Sequence of chain 6.A:
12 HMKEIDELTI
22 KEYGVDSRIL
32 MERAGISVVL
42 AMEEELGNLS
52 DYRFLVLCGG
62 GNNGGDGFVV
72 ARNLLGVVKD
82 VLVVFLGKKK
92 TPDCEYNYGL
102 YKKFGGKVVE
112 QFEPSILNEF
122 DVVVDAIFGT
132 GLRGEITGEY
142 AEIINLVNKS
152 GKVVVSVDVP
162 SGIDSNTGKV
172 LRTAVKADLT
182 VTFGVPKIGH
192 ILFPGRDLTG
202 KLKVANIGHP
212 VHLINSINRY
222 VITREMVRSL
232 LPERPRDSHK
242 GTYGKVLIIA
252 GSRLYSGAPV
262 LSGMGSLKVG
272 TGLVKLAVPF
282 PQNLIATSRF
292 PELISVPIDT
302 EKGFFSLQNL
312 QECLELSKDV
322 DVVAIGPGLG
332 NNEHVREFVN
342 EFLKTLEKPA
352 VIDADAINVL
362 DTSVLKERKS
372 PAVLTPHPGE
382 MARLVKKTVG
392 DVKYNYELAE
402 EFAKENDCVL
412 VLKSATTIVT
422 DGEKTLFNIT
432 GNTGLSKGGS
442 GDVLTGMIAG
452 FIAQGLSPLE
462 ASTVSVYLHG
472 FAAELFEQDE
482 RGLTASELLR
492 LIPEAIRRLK

Binding-site contacts:
Ligand atom N contacts residue GLU44 of chain 6.A at 2.8 Å (salt-bridge).
Ligand atom C contacts residue GLU44 of chain 6.A at 3.7 Å.
Ligand atom CD2 contacts residue GLU45 of chain 2.A at 3.8 Å.
Ligand atom CD1 contacts residue ASN207 of chain 2.A at 3.5 Å.
Ligand atom CA contacts residue VAL205 of chain 2.A at 3.9 Å (hydrophobic).
Ligand atom CZ2 contacts residue ASN207 of chain 2.A at 3.6 Å.
Ligand atom O contacts residue ASN207 of chain 2.A at 2.8 Å (h-bond).
Ligand atom CB contacts residue GLU44 of chain 6.A at 3.4 Å.
Ligand atom CD1 contacts residue SER38 of chain 2.A at 3.6 Å.
Ligand atom CD1 contacts residue ASN74 of chain 6.A at 3.8 Å.
Ligand atom CD2 contacts residue LEU41 of chain 2.A at 3.6 Å (hydrophobic).
Ligand atom O contacts residue LYS204 of chain 2.A at 3.7 Å.
Ligand atom C contacts residue VAL205 of chain 2.A at 3.5 Å (hydrophobic).
Ligand atom O contacts residue VAL205 of chain 2.A at 2.9 Å (h-bond).
Ligand atom NE1 contacts residue VAL40 of chain 6.A at 3.7 Å.
Ligand atom CD2 contacts residue VAL40 of chain 6.A at 3.5 Å (hydrophobic).
Ligand atom CE1 contacts residue ALA206 of chain 2.A at 3.9 Å (hydrophobic).
Ligand atom CA contacts residue VAL205 of chain 2.A at 3.2 Å (hydrophobic).
Ligand atom CH2 contacts residue ARG34 of chain 2.A at 3.5 Å.
Ligand atom CE2 contacts residue VAL40 of chain 6.A at 3.6 Å (hydrophobic).
Ligand atom NE1 contacts residue ASN74 of chain 6.A at 2.9 Å (h-bond).
Ligand atom CE2 contacts residue ASN207 of chain 2.A at 3.5 Å.
Ligand atom CZ2 contacts residue ARG34 of chain 2.A at 3.6 Å.
Ligand atom CE1 contacts residue SER38 of chain 2.A at 3.8 Å.
Ligand atom N contacts residue VAL205 of chain 2.A at 2.8 Å (h-bond).
Ligand atom CG contacts residue VAL40 of chain 6.A at 3.6 Å (hydrophobic).
Ligand atom O contacts residue ASN207 of chain 2.A at 3.2 Å (h-bond).
Ligand atom N contacts residue GLU44 of chain 6.A at 3.3 Å (salt-bridge).
Ligand atom CE1 contacts residue ALA42 of chain 2.A at 3.8 Å (hydrophobic).
Ligand atom C contacts residue LEU203 of chain 2.A at 3.5 Å (hydrophobic).
Ligand atom CD1 contacts residue VAL40 of chain 6.A at 3.7 Å (hydrophobic).
Ligand atom CH2 contacts residue ILE37 of chain 6.A at 3.8 Å (hydrophobic).
Ligand atom CZ2 contacts residue ASN74 of chain 6.A at 3.6 Å.
Ligand atom CE2 contacts residue GLU45 of chain 2.A at 3.9 Å.
Ligand atom CZ contacts residue SER38 of chain 2.A at 3.3 Å.
Ligand atom NE1 contacts residue ASN207 of chain 2.A at 3.6 Å.
Ligand atom CZ contacts residue ALA42 of chain 2.A at 3.5 Å (hydrophobic).
Ligand atom O contacts residue VAL205 of chain 2.A at 3.5 Å (h-bond).
Ligand atom O contacts residue ALA206 of chain 2.A at 3.1 Å.
Ligand atom CA contacts residue GLU44 of chain 6.A at 3.6 Å.

This protein binds this small molecule.
Small molecule (SMILES): CC(C)C[C@H](NC(=O)[C@H](CC1=c2ccccc2=NC1)NC(=O)[C@H](C)N)C(=O)N[C@@H](Cc1ccccc1)C(=O)N[C@@H](CCC(=O)O)C(=O)N[C@@H](C)C=O

Sequence of chain 2.A:
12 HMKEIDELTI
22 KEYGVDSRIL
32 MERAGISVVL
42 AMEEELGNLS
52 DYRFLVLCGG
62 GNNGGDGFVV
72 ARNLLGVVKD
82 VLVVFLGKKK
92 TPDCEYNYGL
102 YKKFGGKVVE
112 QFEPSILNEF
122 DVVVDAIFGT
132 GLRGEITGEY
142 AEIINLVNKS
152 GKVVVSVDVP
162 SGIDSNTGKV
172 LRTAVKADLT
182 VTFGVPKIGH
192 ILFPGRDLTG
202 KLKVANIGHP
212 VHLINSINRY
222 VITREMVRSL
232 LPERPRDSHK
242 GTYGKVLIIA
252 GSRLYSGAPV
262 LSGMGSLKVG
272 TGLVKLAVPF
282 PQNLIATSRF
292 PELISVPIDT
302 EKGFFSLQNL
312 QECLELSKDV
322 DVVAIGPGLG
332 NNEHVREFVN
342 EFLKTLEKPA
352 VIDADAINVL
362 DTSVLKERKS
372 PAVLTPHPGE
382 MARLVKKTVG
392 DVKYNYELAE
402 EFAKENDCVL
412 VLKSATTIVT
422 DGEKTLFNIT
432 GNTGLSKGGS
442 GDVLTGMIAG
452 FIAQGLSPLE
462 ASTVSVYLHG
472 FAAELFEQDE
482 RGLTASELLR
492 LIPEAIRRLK